Sequence of chain 1.A:
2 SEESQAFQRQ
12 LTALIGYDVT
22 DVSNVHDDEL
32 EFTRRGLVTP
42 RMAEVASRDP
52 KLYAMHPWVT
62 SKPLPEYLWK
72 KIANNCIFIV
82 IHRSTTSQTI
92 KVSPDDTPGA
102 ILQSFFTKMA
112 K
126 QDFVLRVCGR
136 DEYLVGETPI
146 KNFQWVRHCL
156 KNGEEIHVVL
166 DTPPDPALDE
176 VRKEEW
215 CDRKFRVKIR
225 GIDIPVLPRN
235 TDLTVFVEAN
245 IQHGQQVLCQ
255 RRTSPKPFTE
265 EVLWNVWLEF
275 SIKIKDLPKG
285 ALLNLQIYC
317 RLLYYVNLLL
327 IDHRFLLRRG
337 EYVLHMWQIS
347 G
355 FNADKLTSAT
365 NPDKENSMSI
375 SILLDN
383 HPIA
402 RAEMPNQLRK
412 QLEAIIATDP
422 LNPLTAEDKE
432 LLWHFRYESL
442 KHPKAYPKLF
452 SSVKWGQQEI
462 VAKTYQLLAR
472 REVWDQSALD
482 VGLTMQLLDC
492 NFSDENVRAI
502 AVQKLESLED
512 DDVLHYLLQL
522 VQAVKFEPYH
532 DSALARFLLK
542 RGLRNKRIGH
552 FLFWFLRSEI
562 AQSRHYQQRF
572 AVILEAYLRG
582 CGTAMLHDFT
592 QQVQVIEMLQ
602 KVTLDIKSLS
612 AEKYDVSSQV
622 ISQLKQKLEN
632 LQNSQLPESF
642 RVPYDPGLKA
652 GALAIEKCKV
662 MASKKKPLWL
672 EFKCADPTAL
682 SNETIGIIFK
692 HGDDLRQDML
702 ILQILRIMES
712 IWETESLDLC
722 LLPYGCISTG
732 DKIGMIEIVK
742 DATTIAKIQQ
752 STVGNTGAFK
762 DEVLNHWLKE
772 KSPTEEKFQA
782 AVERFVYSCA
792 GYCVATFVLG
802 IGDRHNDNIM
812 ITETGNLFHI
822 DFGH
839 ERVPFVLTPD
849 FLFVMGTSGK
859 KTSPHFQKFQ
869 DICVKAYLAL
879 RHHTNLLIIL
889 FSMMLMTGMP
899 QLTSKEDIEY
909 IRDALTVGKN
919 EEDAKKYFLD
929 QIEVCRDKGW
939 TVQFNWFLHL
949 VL

Binding-site contacts:
Ligand atom C7 contacts residue GLU738 of chain 1.A at 4.0 Å.
Ligand atom N16 contacts residue ASP822 of chain 1.A at 3.4 Å (salt-bridge).
Ligand atom O3 contacts residue TRP670 of chain 1.A at 3.4 Å.
Ligand atom C2 contacts residue ILE739 of chain 1.A at 3.8 Å (hydrophobic).
Ligand atom C15 contacts residue ILE821 of chain 1.A at 3.8 Å (hydrophobic).
Ligand atom C2 contacts residue ALA743 of chain 1.A at 3.5 Å (hydrophobic).
Ligand atom C10 contacts residue ILE689 of chain 1.A at 3.4 Å (hydrophobic).
Ligand atom C17 contacts residue LYS691 of chain 1.A at 4.0 Å.
Ligand atom C2 contacts residue VAL740 of chain 1.A at 3.3 Å (hydrophobic).
Ligand atom C17 contacts residue ASP822 of chain 1.A at 2.9 Å.
Ligand atom O20 contacts residue LYS691 of chain 1.A at 3.5 Å.
Ligand atom N16 contacts residue ILE737 of chain 1.A at 3.6 Å.
Ligand atom C8 contacts residue ILE689 of chain 1.A at 3.7 Å (hydrophobic).
Ligand atom C5 contacts residue ILE739 of chain 1.A at 3.8 Å (hydrophobic).
Ligand atom C12 contacts residue ILE737 of chain 1.A at 3.5 Å (hydrophobic).
Ligand atom C15 contacts residue TYR725 of chain 1.A at 3.5 Å (hydrophobic).
Ligand atom N16 contacts residue TYR725 of chain 1.A at 3.9 Å.
Ligand atom O3 contacts residue ALA743 of chain 1.A at 3.6 Å (h-bond).
Ligand atom N4 contacts residue ILE739 of chain 1.A at 3.4 Å.
Ligand atom N11 contacts residue ILE821 of chain 1.A at 3.8 Å.
Ligand atom C18 contacts residue ILE737 of chain 1.A at 3.9 Å (hydrophobic).
Ligand atom C2 contacts residue TRP670 of chain 1.A at 3.7 Å (hydrophobic).
Ligand atom N6 contacts residue VAL740 of chain 1.A at 3.1 Å (h-bond).
Ligand atom O20 contacts residue ASP822 of chain 1.A at 3.9 Å.
Ligand atom N6 contacts residue ILE739 of chain 1.A at 4.0 Å.
Ligand atom C1 contacts residue VAL740 of chain 1.A at 3.1 Å (hydrophobic).
Ligand atom N4 contacts residue VAL740 of chain 1.A at 2.6 Å (h-bond).
Ligand atom C8 contacts residue MET811 of chain 1.A at 4.0 Å (hydrophobic).
Ligand atom C13 contacts residue GLU738 of chain 1.A at 3.5 Å.
Ligand atom C15 contacts residue ILE737 of chain 1.A at 4.0 Å (hydrophobic).
Ligand atom C1 contacts residue ASP742 of chain 1.A at 3.9 Å.
Ligand atom C7 contacts residue VAL740 of chain 1.A at 4.0 Å (hydrophobic).
Ligand atom C17 contacts residue ILE737 of chain 1.A at 3.5 Å (hydrophobic).
Ligand atom C1 contacts residue ALA743 of chain 1.A at 3.3 Å (hydrophobic).
Ligand atom C5 contacts residue VAL740 of chain 1.A at 3.5 Å (hydrophobic).
Ligand atom C12 contacts residue TYR725 of chain 1.A at 3.9 Å (hydrophobic).
Ligand atom S9 contacts residue ILE689 of chain 1.A at 4.0 Å.
Ligand atom C18 contacts residue ASP822 of chain 1.A at 3.7 Å.
Ligand atom C1 contacts residue TRP670 of chain 1.A at 3.9 Å (hydrophobic).
Ligand atom C15 contacts residue ASP822 of chain 1.A at 3.5 Å.

A small-molecule ligand and the protein it binds are described below.
Small molecule (SMILES): COc1cncc(N2CCc3nc(NC(C)=O)sc3C2)n1